This small molecule binds to this protein.
Small molecule (SMILES): OC[C@H]1O[C@H](O[C@@H]2[C@H](O)[C@@H](O)[C@@H](O)O[C@@H]2CO)[C@H](O)[C@@H](O)[C@H]1O

Binding-site contacts:
Ligand atom C6 contacts residue ALA220 of chain 1.D at 3.7 Å (hydrophobic).
Ligand atom O6 contacts residue SER214 of chain 1.D at 3.8 Å.
Ligand atom C4 contacts residue PHE126 of chain 1.D at 3.7 Å (hydrophobic).
Ligand atom C6 contacts residue SER214 of chain 1.D at 3.2 Å.
Ligand atom C6 contacts residue GLY211 of chain 1.D at 4.0 Å.
Ligand atom O3 contacts residue GLY104 of chain 1.D at 3.7 Å.
Ligand atom O6 contacts residue GLY215 of chain 1.D at 3.7 Å.
Ligand atom O4 contacts residue GLY211 of chain 1.D at 3.5 Å.
Ligand atom C3 contacts residue PHE126 of chain 1.D at 3.3 Å (hydrophobic).
Ligand atom O5 contacts residue GLY215 of chain 1.D at 3.8 Å.
Ligand atom O6 contacts residue ALA220 of chain 1.D at 3.8 Å.
Ligand atom C1 contacts residue SER214 of chain 1.D at 4.3 Å.
Ligand atom O3 contacts residue PHE126 of chain 1.D at 3.7 Å.
Ligand atom O4 contacts residue ASP87 of chain 1.D at 2.7 Å (salt-bridge).
Ligand atom O3 contacts residue GLY105 of chain 1.D at 2.8 Å (h-bond).
Ligand atom O3 contacts residue ASN128 of chain 1.D at 3.2 Å (h-bond).
Ligand atom C6 contacts residue HIS84 of chain 1.D at 4.2 Å.
Ligand atom C3 contacts residue GLY105 of chain 1.D at 4.1 Å.
Ligand atom C4 contacts residue ASP87 of chain 1.D at 3.4 Å.
Ligand atom C5 contacts residue PHE126 of chain 1.D at 3.7 Å (hydrophobic).
Ligand atom O4 contacts residue PHE126 of chain 1.D at 4.2 Å.
Ligand atom O5 contacts residue ASP212 of chain 1.D at 3.9 Å.
Ligand atom C3 contacts residue ASP87 of chain 1.D at 3.5 Å.
Ligand atom O6 contacts residue HIS84 of chain 1.D at 3.4 Å (h-bond).
Ligand atom O4 contacts residue GLY104 of chain 1.D at 3.8 Å.
Ligand atom O6 contacts residue GLN217 of chain 1.D at 4.3 Å.
Ligand atom O2 contacts residue PHE126 of chain 1.D at 4.3 Å.
Ligand atom C4 contacts residue GLY215 of chain 1.D at 4.1 Å.
Ligand atom C2 contacts residue ASN128 of chain 1.D at 4.1 Å.
Ligand atom C1 contacts residue ASP212 of chain 1.D at 4.3 Å.
Ligand atom C2 contacts residue PHE126 of chain 1.D at 4.2 Å (hydrophobic).
Ligand atom O6 contacts residue ASP212 of chain 1.D at 4.3 Å.
Ligand atom C3 contacts residue ASN128 of chain 1.D at 3.7 Å.
Ligand atom C4 contacts residue ALA86 of chain 1.D at 4.3 Å (hydrophobic).
Ligand atom O3 contacts residue ASP87 of chain 1.D at 2.5 Å (salt-bridge).
Ligand atom C2 contacts residue ASP212 of chain 1.D at 4.2 Å.
Ligand atom C4 contacts residue ASP212 of chain 1.D at 4.2 Å.
Ligand atom O4 contacts residue ASP212 of chain 1.D at 2.9 Å (salt-bridge).
Ligand atom C6 contacts residue ASP212 of chain 1.D at 4.0 Å.
Ligand atom O2 contacts residue ASN128 of chain 1.D at 3.3 Å (h-bond).

Sequence of chain 1.D:
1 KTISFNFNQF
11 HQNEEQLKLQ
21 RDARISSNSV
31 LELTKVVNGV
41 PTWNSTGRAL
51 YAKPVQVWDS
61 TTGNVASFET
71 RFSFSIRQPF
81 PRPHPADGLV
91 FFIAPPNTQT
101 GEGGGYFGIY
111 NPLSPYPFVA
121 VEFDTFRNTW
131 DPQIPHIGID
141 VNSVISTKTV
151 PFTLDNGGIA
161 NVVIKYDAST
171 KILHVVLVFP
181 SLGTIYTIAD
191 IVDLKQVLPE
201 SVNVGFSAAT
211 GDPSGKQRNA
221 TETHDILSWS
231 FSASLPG